Sequence of chain 1.B:
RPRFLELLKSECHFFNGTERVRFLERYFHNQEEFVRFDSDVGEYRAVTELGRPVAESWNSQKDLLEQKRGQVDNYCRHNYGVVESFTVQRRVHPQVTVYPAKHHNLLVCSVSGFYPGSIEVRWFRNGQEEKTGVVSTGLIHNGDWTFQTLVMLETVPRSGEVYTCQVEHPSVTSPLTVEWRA

Binding-site contacts:
Ligand atom C7 contacts residue GLU22 of chain 1.B at 4.2 Å.
Ligand atom C3 contacts residue GLU22 of chain 1.B at 4.0 Å.
Ligand atom C1 contacts residue GLU22 of chain 1.B at 3.0 Å.
Ligand atom N2 contacts residue GLU22 of chain 1.B at 3.4 Å (salt-bridge).
Ligand atom C2 contacts residue ASN19 of chain 1.B at 2.5 Å.
Ligand atom C4 contacts residue ASN19 of chain 1.B at 4.2 Å.
Ligand atom O7 contacts residue GLU22 of chain 1.B at 3.9 Å.
Ligand atom C5 contacts residue ASN19 of chain 1.B at 3.7 Å.
Ligand atom C7 contacts residue ASN19 of chain 1.B at 3.6 Å.
Ligand atom C1 contacts residue ASN19 of chain 1.B at 1.4 Å.
Ligand atom O7 contacts residue ASN19 of chain 1.B at 3.5 Å (h-bond).
Ligand atom O5 contacts residue ASN19 of chain 1.B at 2.4 Å (h-bond).
Ligand atom C3 contacts residue ASN19 of chain 1.B at 3.8 Å.
Ligand atom C2 contacts residue GLU22 of chain 1.B at 3.8 Å.
Ligand atom N2 contacts residue ASN19 of chain 1.B at 2.9 Å (h-bond).
Ligand atom O6 contacts residue ASN19 of chain 1.B at 3.8 Å.
Ligand atom O5 contacts residue GLU22 of chain 1.B at 3.9 Å.

A protein and the small-molecule ligand that binds it are described below.
Small molecule (SMILES): CC(=O)N[C@@H]1[C@@H](O)[C@H](O)[C@@H](CO)O[C@H]1O